Sequence of chain 6.C:
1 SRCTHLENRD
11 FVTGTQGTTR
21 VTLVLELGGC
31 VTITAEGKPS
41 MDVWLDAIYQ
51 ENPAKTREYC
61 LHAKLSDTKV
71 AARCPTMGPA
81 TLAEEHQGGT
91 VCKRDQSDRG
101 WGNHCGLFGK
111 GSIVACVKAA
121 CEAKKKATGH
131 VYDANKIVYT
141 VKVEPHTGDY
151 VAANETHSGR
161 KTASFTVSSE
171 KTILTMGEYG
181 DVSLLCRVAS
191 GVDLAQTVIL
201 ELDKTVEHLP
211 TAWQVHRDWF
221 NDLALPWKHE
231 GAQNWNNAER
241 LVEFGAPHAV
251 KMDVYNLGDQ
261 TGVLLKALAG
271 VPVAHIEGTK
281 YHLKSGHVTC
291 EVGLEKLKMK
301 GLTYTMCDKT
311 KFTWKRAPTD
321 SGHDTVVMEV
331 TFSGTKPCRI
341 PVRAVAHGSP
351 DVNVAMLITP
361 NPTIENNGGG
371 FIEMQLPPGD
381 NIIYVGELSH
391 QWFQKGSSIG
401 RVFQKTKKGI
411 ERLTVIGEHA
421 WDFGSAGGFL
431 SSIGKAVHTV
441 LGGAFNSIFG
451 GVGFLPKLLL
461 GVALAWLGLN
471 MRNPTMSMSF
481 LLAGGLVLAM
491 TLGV

Binding-site contacts:
Ligand atom C1 contacts residue ASN154 of chain 6.C at 1.4 Å.
Ligand atom C7 contacts residue GLU155 of chain 6.C at 4.2 Å.
Ligand atom C7 contacts residue ASN154 of chain 6.C at 3.4 Å.
Ligand atom O7 contacts residue ASN154 of chain 6.C at 3.2 Å (h-bond).
Ligand atom O5 contacts residue ASN154 of chain 6.C at 2.4 Å (h-bond).
Ligand atom C5 contacts residue ASN154 of chain 6.C at 3.7 Å.
Ligand atom O7 contacts residue GLU155 of chain 6.C at 3.8 Å.
Ligand atom C5 contacts residue ASN154 of chain 6.C at 4.3 Å.
Ligand atom C6 contacts residue ASN154 of chain 6.C at 3.8 Å.
Ligand atom C2 contacts residue ASN154 of chain 6.C at 2.4 Å.
Ligand atom N2 contacts residue ASN154 of chain 6.C at 2.8 Å (h-bond).
Ligand atom C4 contacts residue ASN154 of chain 6.C at 4.3 Å.
Ligand atom C8 contacts residue GLU155 of chain 6.C at 3.6 Å.
Ligand atom C3 contacts residue ASN154 of chain 6.C at 3.8 Å.
Ligand atom C8 contacts residue ASN154 of chain 6.C at 3.6 Å.

This small molecule binds to this protein.
Small molecule (SMILES): CC(=O)N[C@H]1[C@H](O[C@H]2[C@H](O)[C@@H](NC(C)=O)CO[C@@H]2CO[C@@H]2O[C@@H](C)[C@@H](O)[C@@H](O)[C@@H]2O)O[C@H](CO)[C@@H](O)[C@@H]1O